Sequence of chain 1.A:
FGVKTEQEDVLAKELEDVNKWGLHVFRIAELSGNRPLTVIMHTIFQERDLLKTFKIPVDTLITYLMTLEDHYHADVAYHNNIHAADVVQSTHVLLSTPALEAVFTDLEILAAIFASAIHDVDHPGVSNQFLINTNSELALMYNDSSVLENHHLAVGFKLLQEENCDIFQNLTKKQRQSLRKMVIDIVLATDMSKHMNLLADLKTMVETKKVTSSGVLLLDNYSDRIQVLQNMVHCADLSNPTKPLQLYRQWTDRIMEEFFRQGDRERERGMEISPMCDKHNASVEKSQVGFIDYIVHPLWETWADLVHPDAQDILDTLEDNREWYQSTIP

Binding-site contacts:
Ligand atom C17 contacts residue HIS86 of chain 1.A at 3.5 Å.
Ligand atom C1 contacts residue ASN247 of chain 1.A at 3.5 Å.
Ligand atom C23 contacts residue MET283 of chain 1.A at 3.4 Å (hydrophobic).
Ligand atom C17 contacts residue ILE262 of chain 1.A at 3.5 Å (hydrophobic).
Ligand atom C23 contacts residue PHE298 of chain 1.A at 3.6 Å (hydrophobic).
Ligand atom O1 contacts residue ILE262 of chain 1.A at 3.6 Å.
Ligand atom C4 contacts residue TYR85 of chain 1.A at 3.7 Å (hydrophobic).
Ligand atom C11 contacts residue EDO1 of chain 1.G at 3.9 Å.
Ligand atom C21 contacts residue GLN295 of chain 1.A at 3.3 Å.
Ligand atom C22 contacts residue SER294 of chain 1.A at 3.6 Å.
Ligand atom C18 contacts residue PHE298 of chain 1.A at 3.5 Å (hydrophobic).
Ligand atom O3 contacts residue PHE298 of chain 1.A at 3.5 Å.
Ligand atom C22 contacts residue MET283 of chain 1.A at 3.5 Å (hydrophobic).
Ligand atom N2 contacts residue MET199 of chain 1.A at 3.8 Å.
Ligand atom C5 contacts residue PHE298 of chain 1.A at 3.8 Å (hydrophobic).
Ligand atom C12 contacts residue MET283 of chain 1.A at 3.7 Å (hydrophobic).
Ligand atom C21 contacts residue MET263 of chain 1.A at 3.3 Å (hydrophobic).
Ligand atom O1 contacts residue GLN295 of chain 1.A at 3.6 Å (h-bond).
Ligand atom C24 contacts residue MET283 of chain 1.A at 3.8 Å (hydrophobic).
Ligand atom C2 contacts residue ILE262 of chain 1.A at 3.9 Å (hydrophobic).
Ligand atom C1 contacts residue THR259 of chain 1.A at 3.8 Å.
Ligand atom C10 contacts residue EDO1 of chain 1.G at 3.9 Å.
Ligand atom C23 contacts residue SER294 of chain 1.A at 3.7 Å.
Ligand atom C11 contacts residue MET283 of chain 1.A at 3.6 Å (hydrophobic).
Ligand atom C16 contacts residue HIS86 of chain 1.A at 3.7 Å.
Ligand atom C21 contacts residue PHE266 of chain 1.A at 3.9 Å (hydrophobic).
Ligand atom C7 contacts residue MET199 of chain 1.A at 3.6 Å (hydrophobic).
Ligand atom C3 contacts residue TYR85 of chain 1.A at 3.6 Å (hydrophobic).
Ligand atom C19 contacts residue PHE298 of chain 1.A at 3.4 Å (hydrophobic).
Ligand atom C20 contacts residue GLN295 of chain 1.A at 3.8 Å.
Ligand atom C3 contacts residue ASN247 of chain 1.A at 3.6 Å.
Ligand atom C24 contacts residue PHE298 of chain 1.A at 4.0 Å (hydrophobic).
Ligand atom C2 contacts residue PHE298 of chain 1.A at 3.6 Å (hydrophobic).
Ligand atom C8 contacts residue MET199 of chain 1.A at 3.7 Å (hydrophobic).
Ligand atom C22 contacts residue MET263 of chain 1.A at 3.3 Å (hydrophobic).
Ligand atom N1 contacts residue PHE298 of chain 1.A at 3.8 Å.
Ligand atom C20 contacts residue PHE266 of chain 1.A at 3.8 Å (hydrophobic).
Ligand atom C22 contacts residue GLN295 of chain 1.A at 3.3 Å.
Ligand atom C23 contacts residue GLN295 of chain 1.A at 3.7 Å.
Ligand atom O3 contacts residue GLN295 of chain 1.A at 3.2 Å (h-bond).

The protein below binds the small molecule below.
Small molecule (SMILES): COc1ccc(C2=NN(C3CCCCCC3)C(=O)C2(C)C)cc1OC1CCCC1